Sequence of chain 1.A:
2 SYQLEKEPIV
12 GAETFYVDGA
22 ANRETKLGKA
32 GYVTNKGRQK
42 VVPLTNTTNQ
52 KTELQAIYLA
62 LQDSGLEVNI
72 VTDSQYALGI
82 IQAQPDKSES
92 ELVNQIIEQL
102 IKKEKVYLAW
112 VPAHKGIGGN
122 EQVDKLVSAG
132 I

Sequence of chain 2.B:
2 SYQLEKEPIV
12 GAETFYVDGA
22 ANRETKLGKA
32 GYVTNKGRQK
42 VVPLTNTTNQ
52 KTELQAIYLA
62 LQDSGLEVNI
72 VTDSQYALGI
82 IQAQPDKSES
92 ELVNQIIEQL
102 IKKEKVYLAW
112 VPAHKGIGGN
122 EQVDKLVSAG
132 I

A protein and the small-molecule ligand that binds it are described below.
Small molecule (SMILES): CCOC(=O)c1c(O)c2cc(Oc3ccc(N(CC)CC)cc3)cnc2n(O)c1=O

Binding-site contacts:
Ligand atom C22 contacts residue GLN51 of chain 2.B at 3.7 Å.
Ligand atom C14 contacts residue GLN51 of chain 2.B at 3.9 Å.
Ligand atom C19 contacts residue GLN76 of chain 1.A at 3.7 Å.
Ligand atom C15 contacts residue GLN51 of chain 2.B at 3.6 Å.
Ligand atom C16 contacts residue GLN51 of chain 2.B at 3.4 Å.
Ligand atom C24 contacts residue ARG24 of chain 2.B at 3.4 Å.
Ligand atom C22 contacts residue ASN50 of chain 2.B at 3.8 Å.
Ligand atom O12 contacts residue MN1 of chain 2.G at 2.1 Å.
Ligand atom O11 contacts residue ASP125 of chain 2.B at 2.9 Å (salt-bridge).
Ligand atom C7 contacts residue HIS115 of chain 2.B at 3.8 Å.
Ligand atom O12 contacts residue GLU54 of chain 2.B at 3.8 Å.
Ligand atom C18 contacts residue GLN51 of chain 2.B at 3.9 Å.
Ligand atom C22 contacts residue ARG24 of chain 2.B at 3.7 Å.
Ligand atom C23 contacts residue ARG24 of chain 2.B at 3.9 Å.
Ligand atom C6 contacts residue MN1 of chain 2.G at 3.0 Å.
Ligand atom O12 contacts residue ASP19 of chain 2.B at 3.2 Å (salt-bridge).
Ligand atom C3 contacts residue MN1 of chain 2.H at 3.2 Å.
Ligand atom C9 contacts residue HIS115 of chain 2.B at 3.4 Å.
Ligand atom O11 contacts residue HIS115 of chain 2.B at 2.6 Å (h-bond).
Ligand atom N contacts residue MN1 of chain 2.H at 2.4 Å.
Ligand atom C18 contacts residue TRP111 of chain 1.A at 4.0 Å (hydrophobic).
Ligand atom C6 contacts residue HIS115 of chain 2.B at 3.5 Å.
Ligand atom N contacts residue ASP74 of chain 2.B at 3.5 Å (salt-bridge).
Ligand atom O12 contacts residue ASP74 of chain 2.B at 3.1 Å (salt-bridge).
Ligand atom C2 contacts residue GLU54 of chain 2.B at 3.6 Å.
Ligand atom O25 contacts residue HIS115 of chain 2.B at 3.2 Å.
Ligand atom N5 contacts residue MN1 of chain 2.G at 3.0 Å.
Ligand atom C21 contacts residue GLN51 of chain 2.B at 3.7 Å.
Ligand atom N contacts residue GLU54 of chain 2.B at 3.2 Å (salt-bridge).
Ligand atom C17 contacts residue GLN51 of chain 2.B at 3.6 Å.
Ligand atom O12 contacts residue MN1 of chain 2.H at 2.2 Å.
Ligand atom C16 contacts residue ASN50 of chain 2.B at 3.8 Å.
Ligand atom O12 contacts residue ASP125 of chain 2.B at 3.9 Å.
Ligand atom N5 contacts residue MN1 of chain 2.H at 3.1 Å.
Ligand atom C14 contacts residue GLN76 of chain 1.A at 4.0 Å.
Ligand atom C2 contacts residue MN1 of chain 2.H at 3.4 Å.
Ligand atom O12 contacts residue GLY20 of chain 2.B at 3.8 Å.
Ligand atom O10 contacts residue HIS115 of chain 2.B at 3.7 Å.
Ligand atom O11 contacts residue MN1 of chain 2.G at 2.4 Å.
Ligand atom C18 contacts residue GLN76 of chain 1.A at 3.7 Å.